Sequence of chain 1.A:
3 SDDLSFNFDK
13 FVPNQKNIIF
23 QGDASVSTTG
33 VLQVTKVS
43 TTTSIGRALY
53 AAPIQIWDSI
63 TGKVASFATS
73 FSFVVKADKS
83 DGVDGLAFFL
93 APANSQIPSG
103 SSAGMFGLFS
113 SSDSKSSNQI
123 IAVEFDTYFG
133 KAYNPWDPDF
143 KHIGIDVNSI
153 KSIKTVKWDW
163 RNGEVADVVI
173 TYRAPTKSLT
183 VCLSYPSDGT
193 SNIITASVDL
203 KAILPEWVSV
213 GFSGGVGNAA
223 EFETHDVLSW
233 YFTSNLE

Binding-site contacts:
Ligand atom O3 contacts residue ASP86 of chain 1.A at 2.8 Å (salt-bridge).
Ligand atom O5 contacts residue GLY219 of chain 1.A at 4.2 Å.
Ligand atom C6 contacts residue GLU223 of chain 1.A at 2.9 Å.
Ligand atom C1 contacts residue TYR135 of chain 1.A at 3.7 Å (hydrophobic).
Ligand atom C3 contacts residue TYR135 of chain 1.A at 3.7 Å (hydrophobic).
Ligand atom O3 contacts residue SER104 of chain 1.A at 3.0 Å (h-bond).
Ligand atom O2 contacts residue SER104 of chain 1.A at 3.5 Å.
Ligand atom O4 contacts residue SER104 of chain 1.A at 4.2 Å.
Ligand atom O1 contacts residue ASN220 of chain 1.A at 4.1 Å.
Ligand atom O2 contacts residue ALA105 of chain 1.A at 3.8 Å.
Ligand atom O6 contacts residue GLU223 of chain 1.A at 2.8 Å (salt-bridge).
Ligand atom C3 contacts residue ASP86 of chain 1.A at 3.8 Å.
Ligand atom C5 contacts residue TYR135 of chain 1.A at 3.6 Å (hydrophobic).
Ligand atom C4 contacts residue ASP86 of chain 1.A at 3.8 Å.
Ligand atom O4 contacts residue ASP86 of chain 1.A at 3.1 Å (salt-bridge).
Ligand atom O2 contacts residue TYR135 of chain 1.A at 3.9 Å.
Ligand atom C4 contacts residue VAL85 of chain 1.A at 3.9 Å (hydrophobic).
Ligand atom C6 contacts residue ASN220 of chain 1.A at 3.7 Å.
Ligand atom C5 contacts residue TYR130 of chain 1.A at 3.9 Å (hydrophobic).
Ligand atom C4 contacts residue TYR130 of chain 1.A at 3.9 Å (hydrophobic).
Ligand atom C2 contacts residue SER104 of chain 1.A at 3.8 Å.
Ligand atom C3 contacts residue TYR130 of chain 1.A at 3.9 Å (hydrophobic).
Ligand atom O3 contacts residue TYR130 of chain 1.A at 3.9 Å.
Ligand atom O4 contacts residue VAL85 of chain 1.A at 3.3 Å.
Ligand atom O5 contacts residue ASN220 of chain 1.A at 3.2 Å.
Ligand atom C5 contacts residue ASN220 of chain 1.A at 3.9 Å.
Ligand atom C2 contacts residue GLY219 of chain 1.A at 4.0 Å.
Ligand atom C1 contacts residue GLY219 of chain 1.A at 4.2 Å.
Ligand atom C6 contacts residue TYR135 of chain 1.A at 3.6 Å (hydrophobic).
Ligand atom C6 contacts residue TYR130 of chain 1.A at 3.8 Å (hydrophobic).
Ligand atom C6 contacts residue VAL85 of chain 1.A at 4.2 Å (hydrophobic).
Ligand atom C1 contacts residue ASN220 of chain 1.A at 4.2 Å.
Ligand atom C3 contacts residue SER104 of chain 1.A at 4.1 Å.
Ligand atom O4 contacts residue GLY219 of chain 1.A at 3.6 Å.
Ligand atom O3 contacts residue GLY219 of chain 1.A at 4.2 Å.
Ligand atom O6 contacts residue ASN220 of chain 1.A at 3.6 Å (h-bond).
Ligand atom O2 contacts residue GLY106 of chain 1.A at 3.2 Å (h-bond).
Ligand atom O4 contacts residue ASN220 of chain 1.A at 3.3 Å (h-bond).
Ligand atom O1 contacts residue GLY219 of chain 1.A at 3.6 Å.
Ligand atom C4 contacts residue TYR135 of chain 1.A at 3.5 Å (hydrophobic).

This protein binds this small molecule.
Small molecule (SMILES): C[C@@H]1O[C@@H](O[C@@H]2[C@@H](O)[C@@H](O)[C@@H](CO)O[C@H]2O)[C@@H](O)[C@H](O)[C@@H]1O